Binding-site contacts:
Ligand atom C13 contacts residue GLU22 of chain 1.A at 2.9 Å.
Ligand atom C2 contacts residue TYR54 of chain 4.A at 3.5 Å (hydrophobic).
Ligand atom N12 contacts residue HIS53 of chain 4.A at 3.8 Å.
Ligand atom C8 contacts residue ALA18 of chain 1.A at 3.8 Å (hydrophobic).
Ligand atom O18 contacts residue GLU22 of chain 1.A at 2.9 Å (salt-bridge).
Ligand atom C15 contacts residue LEU19 of chain 1.A at 3.8 Å (hydrophobic).
Ligand atom O18 contacts residue PRO104 of chain 1.A at 2.6 Å.
Ligand atom N1 contacts residue TYR54 of chain 4.A at 3.7 Å.
Ligand atom N1 contacts residue GLU74 of chain 1.A at 3.3 Å (salt-bridge).
Ligand atom O14 contacts residue GLU22 of chain 1.A at 3.2 Å (salt-bridge).
Ligand atom O14 contacts residue ALA18 of chain 1.A at 2.1 Å (h-bond).
Ligand atom N10 contacts residue TYR54 of chain 4.A at 3.8 Å.
Ligand atom N12 contacts residue TYR54 of chain 4.A at 3.5 Å.
Ligand atom O5 contacts residue LEU72 of chain 1.A at 3.3 Å.
Ligand atom C11 contacts residue TYR54 of chain 4.A at 3.5 Å (hydrophobic).
Ligand atom N3 contacts residue GLU74 of chain 1.A at 3.2 Å (salt-bridge).
Ligand atom O14 contacts residue GLY17 of chain 1.A at 3.3 Å.
Ligand atom C17 contacts residue PRO104 of chain 1.A at 3.8 Å (hydrophobic).
Ligand atom O18 contacts residue LEU19 of chain 1.A at 2.7 Å.
Ligand atom C13 contacts residue ALA18 of chain 1.A at 3.2 Å (hydrophobic).
Ligand atom O16 contacts residue TYR54 of chain 4.A at 3.6 Å (h-bond).
Ligand atom N10 contacts residue HIS53 of chain 4.A at 3.7 Å.
Ligand atom C4 contacts residue TYR54 of chain 4.A at 3.6 Å (hydrophobic).
Ligand atom C17 contacts residue GLU22 of chain 1.A at 2.6 Å.
Ligand atom N3 contacts residue TYR54 of chain 4.A at 3.5 Å.
Ligand atom C17 contacts residue LEU19 of chain 1.A at 3.0 Å (hydrophobic).
Ligand atom O16 contacts residue GLU22 of chain 1.A at 2.7 Å (salt-bridge).
Ligand atom N1 contacts residue VAL52 of chain 4.A at 2.9 Å (h-bond).
Ligand atom N7 contacts residue LYS100 of chain 1.A at 3.9 Å.
Ligand atom C13 contacts residue LEU19 of chain 1.A at 3.7 Å (hydrophobic).
Ligand atom O5 contacts residue ASN71 of chain 1.A at 3.6 Å (h-bond).
Ligand atom N7 contacts residue TYR54 of chain 4.A at 3.5 Å (h-bond).
Ligand atom O16 contacts residue LYS100 of chain 1.A at 3.7 Å.
Ligand atom C9 contacts residue HIS53 of chain 4.A at 3.8 Å.
Ligand atom O5 contacts residue LEU73 of chain 1.A at 3.1 Å (h-bond).
Ligand atom O14 contacts residue LEU19 of chain 1.A at 2.8 Å (h-bond).
Ligand atom C15 contacts residue GLU22 of chain 1.A at 1.9 Å.
Ligand atom C2 contacts residue VAL52 of chain 4.A at 3.9 Å (hydrophobic).
Ligand atom O16 contacts residue PRO104 of chain 1.A at 3.4 Å.
Ligand atom C6 contacts residue TYR54 of chain 4.A at 3.5 Å (hydrophobic).

Sequence of chain 1.A:
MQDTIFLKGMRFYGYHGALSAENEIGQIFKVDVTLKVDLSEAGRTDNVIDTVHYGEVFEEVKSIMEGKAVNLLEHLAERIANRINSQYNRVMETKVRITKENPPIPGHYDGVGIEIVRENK

Sequence of chain 4.A:
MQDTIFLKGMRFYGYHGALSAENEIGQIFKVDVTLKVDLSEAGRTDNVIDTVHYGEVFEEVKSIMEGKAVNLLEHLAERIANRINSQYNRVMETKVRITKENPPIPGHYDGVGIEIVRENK

This protein binds this small molecule.
Small molecule (SMILES): Nc1nc(=O)c2c([nH]1)NCC([C@H](O)[C@H](O)CO)=N2